Binding-site contacts:
Ligand atom C1 contacts residue ASP35 of chain 1.D at 3.8 Å.
Ligand atom O3 contacts residue GLY59 of chain 1.D at 4.1 Å.
Ligand atom O1 contacts residue ASP35 of chain 1.D at 4.1 Å.
Ligand atom O4 contacts residue GLY59 of chain 1.D at 3.6 Å.
Ligand atom O4 contacts residue ASP38 of chain 1.D at 2.6 Å (salt-bridge).
Ligand atom O2 contacts residue GLY60 of chain 1.D at 4.3 Å.
Ligand atom C2 contacts residue GLY34 of chain 1.D at 4.4 Å.
Ligand atom C6 contacts residue PHE131 of chain 1.D at 4.0 Å (hydrophobic).
Ligand atom O5 contacts residue ASP35 of chain 1.D at 2.9 Å (salt-bridge).
Ligand atom C6 contacts residue GLY34 of chain 1.D at 4.4 Å.
Ligand atom O6 contacts residue ASP35 of chain 1.D at 3.0 Å (salt-bridge).
Ligand atom C4 contacts residue GLY34 of chain 1.D at 4.4 Å.
Ligand atom C6 contacts residue ASP35 of chain 1.D at 3.6 Å.
Ligand atom C5 contacts residue ASP38 of chain 1.D at 4.0 Å.
Ligand atom C4 contacts residue ASP38 of chain 1.D at 3.4 Å.
Ligand atom O5 contacts residue GLY34 of chain 1.D at 3.7 Å.
Ligand atom C6 contacts residue VAL36 of chain 1.D at 3.8 Å (hydrophobic).
Ligand atom C3 contacts residue GLY60 of chain 1.D at 3.9 Å.
Ligand atom O6 contacts residue ASP38 of chain 1.D at 2.7 Å (salt-bridge).
Ligand atom C6 contacts residue TYR83 of chain 1.D at 3.8 Å (hydrophobic).
Ligand atom O5 contacts residue TYR83 of chain 1.D at 4.0 Å.
Ligand atom C6 contacts residue ASP38 of chain 1.D at 3.5 Å.
Ligand atom O2 contacts residue GLY34 of chain 1.D at 3.4 Å.
Ligand atom O4 contacts residue PHE131 of chain 1.D at 4.4 Å.
Ligand atom O2 contacts residue ASP35 of chain 1.D at 4.3 Å.
Ligand atom C5 contacts residue ASP35 of chain 1.D at 3.9 Å.
Ligand atom O6 contacts residue SER33 of chain 1.D at 4.2 Å.
Ligand atom O1 contacts residue TYR83 of chain 1.D at 4.4 Å.
Ligand atom O6 contacts residue GLY34 of chain 1.D at 3.2 Å (h-bond).
Ligand atom C1 contacts residue GLY34 of chain 1.D at 4.4 Å.
Ligand atom O4 contacts residue GLY60 of chain 1.D at 3.4 Å (h-bond).
Ligand atom C4 contacts residue GLY60 of chain 1.D at 3.6 Å.
Ligand atom O3 contacts residue GLY60 of chain 1.D at 3.0 Å (h-bond).
Ligand atom C5 contacts residue TYR83 of chain 1.D at 4.0 Å (hydrophobic).
Ligand atom O6 contacts residue VAL36 of chain 1.D at 2.9 Å (h-bond).
Ligand atom C5 contacts residue GLY34 of chain 1.D at 4.4 Å.
Ligand atom C4 contacts residue GLY59 of chain 1.D at 4.5 Å.

Sequence of chain 1.D:
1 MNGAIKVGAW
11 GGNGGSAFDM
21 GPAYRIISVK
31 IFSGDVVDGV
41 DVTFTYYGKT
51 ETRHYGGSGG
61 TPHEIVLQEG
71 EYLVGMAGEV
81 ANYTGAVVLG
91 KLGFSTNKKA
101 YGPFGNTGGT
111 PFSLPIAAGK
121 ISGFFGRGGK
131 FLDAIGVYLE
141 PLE

This small molecule binds to this protein.
Small molecule (SMILES): OC[C@H]1O[C@H](O)[C@@H](O)[C@@H](O)[C@@H]1O